Binding-site contacts:
Ligand atom C21 contacts residue VAL31 of chain 1.Y at 3.3 Å (hydrophobic).
Ligand atom C4 contacts residue PRO127 of chain 1.Z at 3.6 Å (hydrophobic).
Ligand atom C10 contacts residue THR21 of chain 1.Y at 3.8 Å.
Ligand atom S27 contacts residue THR1 of chain 1.Y at 3.6 Å.
Ligand atom C21 contacts residue GLN53 of chain 1.Y at 3.5 Å.
Ligand atom C34 contacts residue GLY47 of chain 1.Y at 3.6 Å.
Ligand atom C24 contacts residue ALA49 of chain 1.Y at 3.7 Å (hydrophobic).
Ligand atom O31 contacts residue ALA20 of chain 1.Y at 3.2 Å.
Ligand atom C12 contacts residue THR21 of chain 1.Y at 3.7 Å.
Ligand atom C18 contacts residue MET45 of chain 1.Y at 3.7 Å (hydrophobic).
Ligand atom C16 contacts residue THR1 of chain 1.Y at 2.8 Å.
Ligand atom O30 contacts residue THR1 of chain 1.Y at 2.8 Å (h-bond).
Ligand atom C19 contacts residue MET45 of chain 1.Y at 3.8 Å (hydrophobic).
Ligand atom N14 contacts residue THR1 of chain 1.Y at 3.6 Å.
Ligand atom C16 contacts residue GLY47 of chain 1.Y at 3.7 Å.
Ligand atom C23 contacts residue ALA49 of chain 1.Y at 3.2 Å (hydrophobic).
Ligand atom C41 contacts residue ASP126 of chain 1.Z at 3.8 Å.
Ligand atom O31 contacts residue THR21 of chain 1.Y at 2.8 Å (h-bond).
Ligand atom C43 contacts residue ALA22 of chain 1.Y at 3.7 Å (hydrophobic).
Ligand atom C25 contacts residue THR1 of chain 1.Y at 1.4 Å.
Ligand atom O30 contacts residue SER131 of chain 1.Y at 3.0 Å (h-bond).
Ligand atom N22 contacts residue GLN53 of chain 1.Y at 3.0 Å (h-bond).
Ligand atom C26 contacts residue GLY47 of chain 1.Y at 3.5 Å.
Ligand atom N22 contacts residue SER130 of chain 1.Z at 3.4 Å (h-bond).
Ligand atom N22 contacts residue GLU132 of chain 1.Z at 3.5 Å (salt-bridge).
Ligand atom O39 contacts residue ALA49 of chain 1.Y at 3.2 Å (h-bond).
Ligand atom N11 contacts residue THR21 of chain 1.Y at 2.9 Å (h-bond).
Ligand atom C23 contacts residue VAL31 of chain 1.Y at 3.3 Å (hydrophobic).
Ligand atom C43 contacts residue ALA27 of chain 1.Y at 3.4 Å (hydrophobic).
Ligand atom C12 contacts residue GLY47 of chain 1.Y at 3.5 Å.
Ligand atom C20 contacts residue VAL31 of chain 1.Y at 3.3 Å (hydrophobic).
Ligand atom N22 contacts residue VAL31 of chain 1.Y at 3.4 Å.
Ligand atom C32 contacts residue THR21 of chain 1.Y at 3.6 Å.
Ligand atom C20 contacts residue ALA49 of chain 1.Y at 3.6 Å (hydrophobic).
Ligand atom C9 contacts residue THR21 of chain 1.Y at 3.7 Å.
Ligand atom C26 contacts residue THR1 of chain 1.Y at 2.5 Å.
Ligand atom N14 contacts residue GLY47 of chain 1.Y at 3.0 Å (h-bond).
Ligand atom N8 contacts residue ASP126 of chain 1.Z at 3.4 Å (salt-bridge).
Ligand atom C15 contacts residue THR1 of chain 1.Y at 2.4 Å.
Ligand atom S5 contacts residue ASP126 of chain 1.Z at 3.6 Å.

Sequence of chain 1.Z:
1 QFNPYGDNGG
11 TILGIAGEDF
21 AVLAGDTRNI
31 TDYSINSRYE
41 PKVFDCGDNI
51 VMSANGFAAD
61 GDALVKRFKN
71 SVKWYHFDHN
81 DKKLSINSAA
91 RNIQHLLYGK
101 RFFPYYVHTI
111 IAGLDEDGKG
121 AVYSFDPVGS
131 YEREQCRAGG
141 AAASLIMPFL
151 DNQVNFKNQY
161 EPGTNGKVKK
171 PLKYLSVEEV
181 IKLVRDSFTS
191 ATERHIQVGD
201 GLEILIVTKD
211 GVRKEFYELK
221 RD

Sequence of chain 1.Y:
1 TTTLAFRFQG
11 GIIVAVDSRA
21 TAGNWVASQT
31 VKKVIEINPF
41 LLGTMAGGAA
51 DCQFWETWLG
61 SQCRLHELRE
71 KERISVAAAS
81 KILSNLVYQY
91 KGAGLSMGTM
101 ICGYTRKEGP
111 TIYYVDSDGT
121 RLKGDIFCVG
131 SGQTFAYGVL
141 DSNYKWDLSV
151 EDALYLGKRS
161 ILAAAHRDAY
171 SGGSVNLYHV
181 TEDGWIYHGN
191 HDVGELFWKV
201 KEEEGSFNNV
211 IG

The small molecule below binds the protein below.
Small molecule (SMILES): Cc1ncc(C(=O)N[C@@H](CC(C)C)C(=O)N[C@@H](CC2CCCCC2)C(=O)N[C@H](CCS(C)(=O)=O)Cc2ccc(CN)cc2)s1